This protein binds this small molecule.
Small molecule (SMILES): Cc1cc(CCCCCOc2c(Cl)cc(C3=NCCO3)cc2Cl)on1

Sequence of chain 36.A:
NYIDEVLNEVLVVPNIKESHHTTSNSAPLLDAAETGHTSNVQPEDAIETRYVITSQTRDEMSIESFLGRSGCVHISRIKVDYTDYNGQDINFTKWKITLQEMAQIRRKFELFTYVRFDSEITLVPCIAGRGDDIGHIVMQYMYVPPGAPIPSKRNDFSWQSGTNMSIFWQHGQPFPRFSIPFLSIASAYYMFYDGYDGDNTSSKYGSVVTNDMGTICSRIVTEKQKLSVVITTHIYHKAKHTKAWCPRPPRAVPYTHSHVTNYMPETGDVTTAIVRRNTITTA

Binding-site contacts:
Ligand atom C1B contacts residue ILE125 of chain 36.A at 3.1 Å (hydrophobic).
Ligand atom N2 contacts residue THR102 of chain 36.A at 4.2 Å.
Ligand atom C6B contacts residue ILE125 of chain 36.A at 3.6 Å (hydrophobic).
Ligand atom C4A contacts residue LEU127 of chain 36.A at 4.0 Å (hydrophobic).
Ligand atom N3A contacts residue LEU127 of chain 36.A at 4.1 Å.
Ligand atom C2A contacts residue ILE220 of chain 36.A at 3.8 Å (hydrophobic).
Ligand atom C5A contacts residue MET146 of chain 36.A at 3.7 Å (hydrophobic).
Ligand atom C3B contacts residue ILE125 of chain 36.A at 3.5 Å (hydrophobic).
Ligand atom C3B contacts residue ILE220 of chain 36.A at 4.2 Å (hydrophobic).
Ligand atom C4 contacts residue LEU103 of chain 36.A at 3.4 Å (hydrophobic).
Ligand atom O1A contacts residue TYR147 of chain 36.A at 4.0 Å.
Ligand atom C5A contacts residue ILE220 of chain 36.A at 3.9 Å (hydrophobic).
Ligand atom C5A contacts residue TYR145 of chain 36.A at 3.8 Å (hydrophobic).
Ligand atom C3 contacts residue LEU103 of chain 36.A at 4.1 Å (hydrophobic).
Ligand atom C2C contacts residue MET217 of chain 36.A at 3.7 Å (hydrophobic).
Ligand atom C2A contacts residue PHE182 of chain 36.A at 4.2 Å (hydrophobic).
Ligand atom CL1 contacts residue ILE125 of chain 36.A at 3.5 Å.
Ligand atom C2B contacts residue ILE125 of chain 36.A at 3.1 Å (hydrophobic).
Ligand atom C4A contacts residue ILE220 of chain 36.A at 4.1 Å (hydrophobic).
Ligand atom C31 contacts residue GLN104 of chain 36.A at 3.6 Å.
Ligand atom N3A contacts residue PHE182 of chain 36.A at 4.0 Å.
Ligand atom CL2 contacts residue LEU187 of chain 36.A at 3.9 Å.
Ligand atom C5B contacts residue TYR147 of chain 36.A at 3.9 Å (hydrophobic).
Ligand atom N2 contacts residue ASN215 of chain 36.A at 3.7 Å.
Ligand atom C31 contacts residue MET195 of chain 36.A at 3.5 Å (hydrophobic).
Ligand atom O1 contacts residue MET217 of chain 36.A at 4.2 Å.
Ligand atom C4B contacts residue ILE125 of chain 36.A at 3.9 Å (hydrophobic).
Ligand atom C5B contacts residue ILE125 of chain 36.A at 3.9 Å (hydrophobic).
Ligand atom C5A contacts residue TYR147 of chain 36.A at 4.1 Å (hydrophobic).
Ligand atom CL1 contacts residue ILE239 of chain 36.A at 3.8 Å.
Ligand atom C5 contacts residue LEU103 of chain 36.A at 3.8 Å (hydrophobic).
Ligand atom C4A contacts residue TYR145 of chain 36.A at 3.3 Å (hydrophobic).
Ligand atom C6B contacts residue ILE184 of chain 36.A at 4.1 Å (hydrophobic).
Ligand atom C4B contacts residue ILE220 of chain 36.A at 4.0 Å (hydrophobic).
Ligand atom CL2 contacts residue ILE184 of chain 36.A at 3.9 Å.
Ligand atom O1B contacts residue ILE125 of chain 36.A at 3.5 Å.
Ligand atom C4C contacts residue MET217 of chain 36.A at 4.2 Å (hydrophobic).
Ligand atom CL2 contacts residue TYR147 of chain 36.A at 3.4 Å.
Ligand atom O1A contacts residue ILE220 of chain 36.A at 3.6 Å.
Ligand atom C1C contacts residue LEU103 of chain 36.A at 4.1 Å (hydrophobic).